Sequence of chain 1.B:
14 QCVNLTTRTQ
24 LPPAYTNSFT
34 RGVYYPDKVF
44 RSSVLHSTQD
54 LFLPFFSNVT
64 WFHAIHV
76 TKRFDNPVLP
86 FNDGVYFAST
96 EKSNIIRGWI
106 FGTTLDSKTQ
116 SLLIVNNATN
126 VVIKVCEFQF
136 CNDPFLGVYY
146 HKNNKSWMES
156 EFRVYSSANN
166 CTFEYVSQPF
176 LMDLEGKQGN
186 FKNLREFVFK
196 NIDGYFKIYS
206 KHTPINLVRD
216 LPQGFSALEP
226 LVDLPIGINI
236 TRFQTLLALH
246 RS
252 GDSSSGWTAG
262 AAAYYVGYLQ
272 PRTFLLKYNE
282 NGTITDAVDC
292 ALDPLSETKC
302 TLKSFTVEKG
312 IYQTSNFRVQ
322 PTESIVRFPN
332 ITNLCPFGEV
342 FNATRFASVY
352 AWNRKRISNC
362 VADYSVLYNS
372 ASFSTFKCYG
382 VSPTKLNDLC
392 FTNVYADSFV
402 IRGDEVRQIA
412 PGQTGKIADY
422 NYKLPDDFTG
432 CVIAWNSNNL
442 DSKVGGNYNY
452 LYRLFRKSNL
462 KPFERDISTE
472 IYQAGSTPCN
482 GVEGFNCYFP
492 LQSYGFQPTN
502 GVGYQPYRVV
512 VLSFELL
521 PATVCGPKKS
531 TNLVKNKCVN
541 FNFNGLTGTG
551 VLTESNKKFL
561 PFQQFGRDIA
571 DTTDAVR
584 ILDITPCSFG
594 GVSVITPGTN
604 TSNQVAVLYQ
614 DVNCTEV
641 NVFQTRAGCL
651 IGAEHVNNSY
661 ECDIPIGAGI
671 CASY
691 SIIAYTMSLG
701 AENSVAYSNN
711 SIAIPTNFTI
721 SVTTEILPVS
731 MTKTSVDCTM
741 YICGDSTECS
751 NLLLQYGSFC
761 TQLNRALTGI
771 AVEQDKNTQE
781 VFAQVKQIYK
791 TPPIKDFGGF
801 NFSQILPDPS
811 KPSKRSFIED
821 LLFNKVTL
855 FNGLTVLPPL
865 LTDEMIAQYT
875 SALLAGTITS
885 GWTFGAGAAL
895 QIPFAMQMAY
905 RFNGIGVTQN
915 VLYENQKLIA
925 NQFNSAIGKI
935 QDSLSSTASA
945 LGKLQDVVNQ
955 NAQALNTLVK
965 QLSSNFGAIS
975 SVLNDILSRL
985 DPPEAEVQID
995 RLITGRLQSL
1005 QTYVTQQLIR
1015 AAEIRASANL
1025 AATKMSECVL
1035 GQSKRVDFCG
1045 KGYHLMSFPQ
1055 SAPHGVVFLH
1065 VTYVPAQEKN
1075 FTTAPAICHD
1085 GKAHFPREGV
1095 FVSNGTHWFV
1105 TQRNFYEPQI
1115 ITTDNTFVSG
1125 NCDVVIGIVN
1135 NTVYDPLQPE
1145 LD

Binding-site contacts:
Ligand atom C4 contacts residue ASN709 of chain 1.B at 4.2 Å.
Ligand atom O5 contacts residue ASP796 of chain 1.C at 3.7 Å.
Ligand atom N2 contacts residue ASN709 of chain 1.B at 2.9 Å (h-bond).
Ligand atom C5 contacts residue ASN709 of chain 1.B at 3.7 Å.
Ligand atom C1 contacts residue ASN709 of chain 1.B at 1.4 Å.
Ligand atom C3 contacts residue ASN709 of chain 1.B at 3.8 Å.
Ligand atom O7 contacts residue ILE1130 of chain 1.B at 4.5 Å.
Ligand atom C2 contacts residue ASN709 of chain 1.B at 2.5 Å.
Ligand atom O7 contacts residue ASN709 of chain 1.B at 3.2 Å (h-bond).
Ligand atom O5 contacts residue ASN709 of chain 1.B at 2.4 Å (h-bond).
Ligand atom C7 contacts residue ASN709 of chain 1.B at 3.2 Å.
Ligand atom C8 contacts residue GLY1131 of chain 1.B at 3.5 Å.
Ligand atom C1 contacts residue ASP796 of chain 1.C at 4.3 Å.
Ligand atom C8 contacts residue ASN709 of chain 1.B at 4.4 Å.
Ligand atom O6 contacts residue ASP796 of chain 1.C at 3.6 Å.

Sequence of chain 1.C:
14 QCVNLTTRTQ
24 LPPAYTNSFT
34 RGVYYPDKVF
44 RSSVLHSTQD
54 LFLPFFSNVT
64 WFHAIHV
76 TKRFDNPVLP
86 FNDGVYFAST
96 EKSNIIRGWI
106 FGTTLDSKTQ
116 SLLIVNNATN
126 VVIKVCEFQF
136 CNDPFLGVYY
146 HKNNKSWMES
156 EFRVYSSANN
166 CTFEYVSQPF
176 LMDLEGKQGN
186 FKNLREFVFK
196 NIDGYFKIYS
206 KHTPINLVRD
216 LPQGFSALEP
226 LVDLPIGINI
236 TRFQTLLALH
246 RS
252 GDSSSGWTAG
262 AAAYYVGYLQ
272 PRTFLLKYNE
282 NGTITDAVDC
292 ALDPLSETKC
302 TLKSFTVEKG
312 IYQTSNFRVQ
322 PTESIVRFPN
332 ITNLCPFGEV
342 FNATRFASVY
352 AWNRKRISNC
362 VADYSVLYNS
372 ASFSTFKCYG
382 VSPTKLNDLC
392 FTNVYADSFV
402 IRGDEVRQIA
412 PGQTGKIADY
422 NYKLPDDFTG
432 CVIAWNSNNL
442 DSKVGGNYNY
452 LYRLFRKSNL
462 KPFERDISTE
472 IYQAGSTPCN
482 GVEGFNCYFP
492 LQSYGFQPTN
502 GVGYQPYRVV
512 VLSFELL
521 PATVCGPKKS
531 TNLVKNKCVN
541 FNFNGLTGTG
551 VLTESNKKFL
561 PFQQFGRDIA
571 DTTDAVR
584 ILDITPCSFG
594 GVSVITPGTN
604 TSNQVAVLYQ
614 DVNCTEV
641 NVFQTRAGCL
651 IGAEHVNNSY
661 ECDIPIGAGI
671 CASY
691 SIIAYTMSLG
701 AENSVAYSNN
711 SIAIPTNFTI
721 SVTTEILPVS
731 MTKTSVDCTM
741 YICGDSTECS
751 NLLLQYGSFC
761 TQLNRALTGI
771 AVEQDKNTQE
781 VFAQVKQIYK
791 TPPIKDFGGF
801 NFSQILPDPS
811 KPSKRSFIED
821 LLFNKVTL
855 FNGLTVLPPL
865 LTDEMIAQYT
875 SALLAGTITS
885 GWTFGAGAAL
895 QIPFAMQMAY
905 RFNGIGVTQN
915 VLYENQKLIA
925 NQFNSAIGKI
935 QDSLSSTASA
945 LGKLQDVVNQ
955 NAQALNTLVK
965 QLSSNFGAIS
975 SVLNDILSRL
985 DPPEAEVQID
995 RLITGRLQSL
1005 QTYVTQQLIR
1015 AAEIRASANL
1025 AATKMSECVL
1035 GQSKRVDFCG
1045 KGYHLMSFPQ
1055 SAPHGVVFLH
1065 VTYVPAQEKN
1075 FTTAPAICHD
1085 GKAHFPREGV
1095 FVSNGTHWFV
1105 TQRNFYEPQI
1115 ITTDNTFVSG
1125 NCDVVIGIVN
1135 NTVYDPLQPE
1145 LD

The small molecule below binds the protein below.
Small molecule (SMILES): CC(=O)N[C@@H]1[C@@H](O)[C@H](O)[C@@H](CO)O[C@H]1O